Binding-site contacts:
Ligand atom C21 contacts residue THR26 of chain 1.A at 3.1 Å.
Ligand atom O03 contacts residue MET165 of chain 1.A at 3.5 Å.
Ligand atom O12 contacts residue PHE140 of chain 1.A at 3.4 Å.
Ligand atom O17 contacts residue SER144 of chain 1.A at 3.6 Å.
Ligand atom O16 contacts residue THR26 of chain 1.A at 3.6 Å (h-bond).
Ligand atom C07 contacts residue CYS145 of chain 1.A at 2.8 Å (hydrophobic).
Ligand atom C28 contacts residue HIS164 of chain 1.A at 3.4 Å.
Ligand atom C20 contacts residue THR25 of chain 1.A at 3.7 Å.
Ligand atom C14 contacts residue CYS145 of chain 1.A at 2.8 Å (hydrophobic).
Ligand atom N11 contacts residue GLU166 of chain 1.A at 3.0 Å (salt-bridge).
Ligand atom N31 contacts residue GLU166 of chain 1.A at 2.7 Å (salt-bridge).
Ligand atom F39 contacts residue LEU167 of chain 1.A at 3.3 Å.
Ligand atom C23 contacts residue ASN142 of chain 1.A at 3.3 Å.
Ligand atom O12 contacts residue GLU166 of chain 1.A at 3.5 Å.
Ligand atom N11 contacts residue PHE140 of chain 1.A at 3.2 Å (h-bond).
Ligand atom O12 contacts residue HIS163 of chain 1.A at 2.8 Å (h-bond).
Ligand atom C13 contacts residue CYS145 of chain 1.A at 1.8 Å (hydrophobic).
Ligand atom C24 contacts residue ARG188 of chain 1.A at 3.3 Å.
Ligand atom N06 contacts residue HIS164 of chain 1.A at 3.2 Å (h-bond).
Ligand atom C28 contacts residue HIS41 of chain 1.A at 3.6 Å.
Ligand atom F39 contacts residue MET165 of chain 1.A at 3.6 Å.
Ligand atom C37 contacts residue GLU166 of chain 1.A at 3.4 Å.
Ligand atom O17 contacts residue GLY143 of chain 1.A at 3.2 Å.
Ligand atom O16 contacts residue LEU27 of chain 1.A at 3.6 Å.
Ligand atom C29 contacts residue MET165 of chain 1.A at 3.4 Å (hydrophobic).
Ligand atom C10 contacts residue GLU166 of chain 1.A at 3.5 Å.
Ligand atom C25 contacts residue GLN189 of chain 1.A at 3.6 Å.
Ligand atom O17 contacts residue CYS145 of chain 1.A at 3.4 Å (h-bond).
Ligand atom C08 contacts residue CYS145 of chain 1.A at 3.3 Å (hydrophobic).
Ligand atom O03 contacts residue GLU166 of chain 1.A at 2.9 Å (salt-bridge).
Ligand atom C26 contacts residue GLN189 of chain 1.A at 3.6 Å.
Ligand atom C29 contacts residue ASP187 of chain 1.A at 3.6 Å.
Ligand atom C22 contacts residue ASN142 of chain 1.A at 3.6 Å.
Ligand atom F39 contacts residue GLN192 of chain 1.A at 3.2 Å.
Ligand atom N06 contacts residue CYS145 of chain 1.A at 3.0 Å (h-bond).
Ligand atom C20 contacts residue THR26 of chain 1.A at 3.2 Å.
Ligand atom O12 contacts residue HIS172 of chain 1.A at 3.4 Å.
Ligand atom C15 contacts residue CYS145 of chain 1.A at 3.5 Å (hydrophobic).
Ligand atom C25 contacts residue ARG188 of chain 1.A at 3.6 Å.
Ligand atom C24 contacts residue ASP187 of chain 1.A at 3.3 Å.

Sequence of chain 1.A:
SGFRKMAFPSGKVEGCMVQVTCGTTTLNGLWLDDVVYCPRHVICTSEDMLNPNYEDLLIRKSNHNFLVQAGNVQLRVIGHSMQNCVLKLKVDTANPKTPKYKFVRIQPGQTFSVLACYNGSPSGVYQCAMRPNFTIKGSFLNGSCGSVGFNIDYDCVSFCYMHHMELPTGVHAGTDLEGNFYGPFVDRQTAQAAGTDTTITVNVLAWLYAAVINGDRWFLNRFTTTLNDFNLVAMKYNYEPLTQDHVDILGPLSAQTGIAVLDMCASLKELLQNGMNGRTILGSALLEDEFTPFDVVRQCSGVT

A protein and the small-molecule ligand that binds it are described below.
Small molecule (SMILES): CCOC(=O)CC[C@H](C[C@@H]1CCNC1=O)NC(=O)[C@H](Cc1ccccc1)NC(=O)[C@H](N)Cc1ccc(F)cc1

Sequence of chain 1.B:
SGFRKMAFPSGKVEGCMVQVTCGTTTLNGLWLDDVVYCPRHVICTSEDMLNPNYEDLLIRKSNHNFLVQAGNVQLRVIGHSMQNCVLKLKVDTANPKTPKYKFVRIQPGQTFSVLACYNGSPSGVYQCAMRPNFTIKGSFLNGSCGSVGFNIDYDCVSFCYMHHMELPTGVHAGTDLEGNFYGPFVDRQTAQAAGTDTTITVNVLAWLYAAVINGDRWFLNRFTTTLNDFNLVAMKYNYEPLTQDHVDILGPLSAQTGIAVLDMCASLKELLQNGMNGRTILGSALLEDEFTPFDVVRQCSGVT